Binding-site contacts:
Ligand atom N17 contacts residue CYS157 of chain 18.A at 3.9 Å.
Ligand atom C21 contacts residue CYS157 of chain 18.A at 2.8 Å (hydrophobic).
Ligand atom C21 contacts residue ASP45 of chain 7.A at 4.2 Å.
Ligand atom O19 contacts residue GLY164 of chain 7.A at 4.4 Å.
Ligand atom C18 contacts residue CYS157 of chain 18.A at 2.8 Å (hydrophobic).
Ligand atom O19 contacts residue CYS157 of chain 18.A at 3.1 Å.
Ligand atom C20 contacts residue CYS157 of chain 18.A at 1.8 Å (hydrophobic).
Ligand atom C22 contacts residue CYS157 of chain 18.A at 4.0 Å (hydrophobic).

Sequence of chain 7.A:
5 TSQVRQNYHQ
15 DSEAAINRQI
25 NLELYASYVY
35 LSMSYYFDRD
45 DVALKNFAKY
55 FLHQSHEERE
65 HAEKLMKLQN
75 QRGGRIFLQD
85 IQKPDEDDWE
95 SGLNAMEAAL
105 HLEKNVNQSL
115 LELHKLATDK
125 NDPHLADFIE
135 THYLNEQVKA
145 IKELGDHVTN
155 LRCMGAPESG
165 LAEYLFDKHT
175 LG

The protein below binds the small molecule below.
Small molecule (SMILES): CCCCSC(=S)SC(C)(C)C(=O)NCCN1C(=O)CCC1=O

Sequence of chain 18.A:
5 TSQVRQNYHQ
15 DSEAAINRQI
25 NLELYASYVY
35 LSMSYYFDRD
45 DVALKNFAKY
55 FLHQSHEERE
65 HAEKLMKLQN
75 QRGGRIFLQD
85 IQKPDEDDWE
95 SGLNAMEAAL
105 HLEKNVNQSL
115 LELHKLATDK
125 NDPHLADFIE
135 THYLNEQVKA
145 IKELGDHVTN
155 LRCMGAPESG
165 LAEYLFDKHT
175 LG